Binding-site contacts:
Ligand atom N2 contacts residue ASN21 of chain 2.B at 2.9 Å (h-bond).
Ligand atom O7 contacts residue THR17 of chain 1.B at 4.5 Å.
Ligand atom C2 contacts residue ASN21 of chain 2.B at 2.5 Å.
Ligand atom C1 contacts residue ASN21 of chain 2.B at 1.4 Å.
Ligand atom C3 contacts residue ASN21 of chain 2.B at 3.8 Å.
Ligand atom O5 contacts residue ASN21 of chain 2.B at 2.4 Å (h-bond).
Ligand atom C7 contacts residue ASN21 of chain 2.B at 3.6 Å.
Ligand atom C4 contacts residue ASN21 of chain 2.B at 4.2 Å.
Ligand atom C8 contacts residue ASN21 of chain 2.B at 4.1 Å.
Ligand atom O7 contacts residue ASN21 of chain 2.B at 4.0 Å.
Ligand atom C5 contacts residue ASN21 of chain 2.B at 3.7 Å.

Sequence of chain 1.B:
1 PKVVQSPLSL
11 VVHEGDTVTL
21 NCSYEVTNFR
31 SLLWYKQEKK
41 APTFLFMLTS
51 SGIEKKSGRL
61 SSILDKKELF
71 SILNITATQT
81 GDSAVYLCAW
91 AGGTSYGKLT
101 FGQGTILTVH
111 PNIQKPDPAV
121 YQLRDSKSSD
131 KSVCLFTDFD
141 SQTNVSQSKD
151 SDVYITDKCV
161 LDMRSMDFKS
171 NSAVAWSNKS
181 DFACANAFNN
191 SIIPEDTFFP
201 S

A protein and the small-molecule ligand that binds it are described below.
Small molecule (SMILES): CC(=O)N[C@@H]1[C@@H](O)[C@H](O)[C@@H](CO)O[C@H]1O

Sequence of chain 2.B:
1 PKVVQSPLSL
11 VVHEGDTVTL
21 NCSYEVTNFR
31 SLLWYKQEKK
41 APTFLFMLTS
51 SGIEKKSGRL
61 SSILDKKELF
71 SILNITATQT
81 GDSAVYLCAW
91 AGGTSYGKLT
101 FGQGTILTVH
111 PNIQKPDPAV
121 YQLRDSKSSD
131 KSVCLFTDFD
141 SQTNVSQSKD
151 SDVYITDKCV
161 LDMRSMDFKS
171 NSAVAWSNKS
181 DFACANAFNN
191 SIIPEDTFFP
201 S